Sequence of chain 5.A:
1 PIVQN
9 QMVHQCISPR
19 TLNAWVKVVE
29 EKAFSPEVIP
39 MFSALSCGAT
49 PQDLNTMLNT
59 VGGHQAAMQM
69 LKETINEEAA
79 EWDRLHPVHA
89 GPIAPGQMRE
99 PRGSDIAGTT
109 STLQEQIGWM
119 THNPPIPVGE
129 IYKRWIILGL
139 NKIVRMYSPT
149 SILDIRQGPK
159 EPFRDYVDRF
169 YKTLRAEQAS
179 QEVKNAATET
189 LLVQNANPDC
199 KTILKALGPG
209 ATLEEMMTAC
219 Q

This protein binds this small molecule.
Small molecule (SMILES): CCOC(=O)CN1CC(=O)Nc2ccccc21

Binding-site contacts:
Ligand atom C13 contacts residue ASN57 of chain 5.A at 3.5 Å.
Ligand atom C06 contacts residue ILE73 of chain 5.A at 4.0 Å (hydrophobic).
Ligand atom C08 contacts residue THR107 of chain 5.A at 3.6 Å.
Ligand atom C13 contacts residue LEU56 of chain 5.A at 3.9 Å (hydrophobic).
Ligand atom C09 contacts residue ASN53 of chain 5.A at 3.5 Å.
Ligand atom C02 contacts residue ASN74 of chain 5.A at 3.4 Å.
Ligand atom C02 contacts residue THR107 of chain 5.A at 3.8 Å.
Ligand atom O03 contacts residue ILE73 of chain 5.A at 3.4 Å.
Ligand atom C14 contacts residue MET66 of chain 5.A at 3.9 Å (hydrophobic).
Ligand atom C14 contacts residue LEU56 of chain 5.A at 3.7 Å (hydrophobic).
Ligand atom C15 contacts residue MET66 of chain 5.A at 4.0 Å (hydrophobic).
Ligand atom O05 contacts residue LYS70 of chain 5.A at 4.0 Å.
Ligand atom C15 contacts residue LYS70 of chain 5.A at 3.8 Å.
Ligand atom C16 contacts residue LYS70 of chain 5.A at 4.0 Å.
Ligand atom C08 contacts residue TYR130 of chain 5.A at 3.9 Å (hydrophobic).
Ligand atom O03 contacts residue THR107 of chain 5.A at 3.5 Å.
Ligand atom C12 contacts residue ASN57 of chain 5.A at 3.6 Å.
Ligand atom C04 contacts residue ILE73 of chain 5.A at 3.9 Å (hydrophobic).
Ligand atom C06 contacts residue TYR130 of chain 5.A at 3.1 Å (hydrophobic).
Ligand atom N07 contacts residue ASN53 of chain 5.A at 3.5 Å (h-bond).
Ligand atom C15 contacts residue ILE73 of chain 5.A at 3.8 Å (hydrophobic).
Ligand atom C06 contacts residue THR107 of chain 5.A at 3.7 Å.
Ligand atom C09 contacts residue ASN57 of chain 5.A at 3.5 Å.
Ligand atom O03 contacts residue ALA105 of chain 5.A at 3.3 Å.
Ligand atom C16 contacts residue ILE73 of chain 5.A at 3.5 Å (hydrophobic).
Ligand atom O05 contacts residue THR107 of chain 5.A at 3.8 Å.
Ligand atom C01 contacts residue ASN74 of chain 5.A at 3.3 Å.
Ligand atom C14 contacts residue LYS70 of chain 5.A at 4.0 Å.
Ligand atom C15 contacts residue LEU69 of chain 5.A at 3.9 Å (hydrophobic).
Ligand atom C17 contacts residue TYR130 of chain 5.A at 3.6 Å (hydrophobic).
Ligand atom C16 contacts residue TYR130 of chain 5.A at 3.8 Å (hydrophobic).
Ligand atom C15 contacts residue LEU56 of chain 5.A at 3.8 Å (hydrophobic).
Ligand atom C06 contacts residue ALA105 of chain 5.A at 3.9 Å (hydrophobic).
Ligand atom O10 contacts residue ASN53 of chain 5.A at 3.5 Å.
Ligand atom O10 contacts residue ASN57 of chain 5.A at 3.1 Å (h-bond).
Ligand atom N11 contacts residue ASN57 of chain 5.A at 2.7 Å (h-bond).
Ligand atom N07 contacts residue TYR130 of chain 5.A at 3.3 Å (h-bond).
Ligand atom C04 contacts residue THR107 of chain 5.A at 3.4 Å.
Ligand atom C08 contacts residue ASN53 of chain 5.A at 3.3 Å.
Ligand atom C13 contacts residue LYS70 of chain 5.A at 4.0 Å.